Binding-site contacts:
Ligand atom S contacts residue ILE108 of chain 1.B at 3.9 Å.
Ligand atom C12 contacts residue VAL49 of chain 1.B at 4.2 Å (hydrophobic).
Ligand atom C contacts residue ASN102 of chain 1.B at 3.7 Å.
Ligand atom C6 contacts residue PRO44 of chain 1.B at 4.1 Å (hydrophobic).
Ligand atom O2 contacts residue VAL49 of chain 1.B at 4.2 Å.
Ligand atom C18 contacts residue VAL56 of chain 1.B at 3.9 Å (hydrophobic).
Ligand atom C1 contacts residue PRO44 of chain 1.B at 4.1 Å (hydrophobic).
Ligand atom C14 contacts residue LEU54 of chain 1.B at 4.1 Å (hydrophobic).
Ligand atom C6 contacts residue LEU54 of chain 1.B at 4.2 Å (hydrophobic).
Ligand atom N contacts residue VAL49 of chain 1.B at 4.0 Å.
Ligand atom C13 contacts residue LEU54 of chain 1.B at 4.1 Å (hydrophobic).
Ligand atom C12 contacts residue ILE108 of chain 1.B at 4.1 Å (hydrophobic).
Ligand atom C17 contacts residue PHE101 of chain 1.B at 3.4 Å (hydrophobic).
Ligand atom C1 contacts residue LEU54 of chain 1.B at 4.2 Å (hydrophobic).
Ligand atom C15 contacts residue ASN102 of chain 1.B at 3.9 Å.
Ligand atom O2 contacts residue CYS98 of chain 1.B at 4.0 Å.
Ligand atom C5 contacts residue PRO44 of chain 1.B at 3.3 Å (hydrophobic).
Ligand atom C17 contacts residue VAL56 of chain 1.B at 3.9 Å (hydrophobic).
Ligand atom C15 contacts residue LEU54 of chain 1.B at 4.0 Å (hydrophobic).
Ligand atom O2 contacts residue ASN102 of chain 1.B at 3.0 Å (h-bond).
Ligand atom N contacts residue ILE108 of chain 1.B at 4.2 Å.
Ligand atom C16 contacts residue VAL49 of chain 1.B at 4.3 Å (hydrophobic).
Ligand atom C13 contacts residue ASN102 of chain 1.B at 3.8 Å.
Ligand atom C17 contacts residue ASN102 of chain 1.B at 4.0 Å.
Ligand atom C18 contacts residue PHE101 of chain 1.B at 4.1 Å (hydrophobic).
Ligand atom C18 contacts residue ASN102 of chain 1.B at 4.0 Å.
Ligand atom C17 contacts residue LEU54 of chain 1.B at 4.1 Å (hydrophobic).
Ligand atom C18 contacts residue LEU54 of chain 1.B at 4.0 Å (hydrophobic).
Ligand atom C14 contacts residue ASN102 of chain 1.B at 3.8 Å.
Ligand atom C4 contacts residue PRO44 of chain 1.B at 3.1 Å (hydrophobic).
Ligand atom C16 contacts residue TYR59 of chain 1.B at 4.0 Å (hydrophobic).
Ligand atom C16 contacts residue LEU54 of chain 1.B at 4.1 Å (hydrophobic).
Ligand atom C16 contacts residue ASN102 of chain 1.B at 3.9 Å.
Ligand atom C16 contacts residue PHE101 of chain 1.B at 4.0 Å (hydrophobic).
Ligand atom C12 contacts residue PRO44 of chain 1.B at 4.0 Å (hydrophobic).
Ligand atom C2 contacts residue ILE108 of chain 1.B at 4.3 Å (hydrophobic).
Ligand atom C2 contacts residue LEU54 of chain 1.B at 4.2 Å (hydrophobic).
Ligand atom C12 contacts residue PHE45 of chain 1.B at 3.7 Å (hydrophobic).
Ligand atom C3 contacts residue LEU54 of chain 1.B at 4.0 Å (hydrophobic).
Ligand atom C contacts residue VAL49 of chain 1.B at 4.1 Å (hydrophobic).

Sequence of chain 1.B:
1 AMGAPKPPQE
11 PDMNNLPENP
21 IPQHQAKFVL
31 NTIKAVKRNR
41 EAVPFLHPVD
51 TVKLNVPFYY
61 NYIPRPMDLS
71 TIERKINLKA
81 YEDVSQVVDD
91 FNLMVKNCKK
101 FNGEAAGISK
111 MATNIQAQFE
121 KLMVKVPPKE

A protein and the small-molecule ligand that binds it are described below.
Small molecule (SMILES): CN1C(=O)c2ccccc2Sc2cc(NC(=O)[C@@H]3CCCO3)ccc21